A protein and the small-molecule ligand that binds it are described below.
Small molecule (SMILES): CCc1cccc(-c2c(F)cccc2[C@](O)(CCCNC(=O)OC)[C@@H]2CCCN(C(=O)C[C@H](O)CN)C2)c1

Sequence of chain 1.A:
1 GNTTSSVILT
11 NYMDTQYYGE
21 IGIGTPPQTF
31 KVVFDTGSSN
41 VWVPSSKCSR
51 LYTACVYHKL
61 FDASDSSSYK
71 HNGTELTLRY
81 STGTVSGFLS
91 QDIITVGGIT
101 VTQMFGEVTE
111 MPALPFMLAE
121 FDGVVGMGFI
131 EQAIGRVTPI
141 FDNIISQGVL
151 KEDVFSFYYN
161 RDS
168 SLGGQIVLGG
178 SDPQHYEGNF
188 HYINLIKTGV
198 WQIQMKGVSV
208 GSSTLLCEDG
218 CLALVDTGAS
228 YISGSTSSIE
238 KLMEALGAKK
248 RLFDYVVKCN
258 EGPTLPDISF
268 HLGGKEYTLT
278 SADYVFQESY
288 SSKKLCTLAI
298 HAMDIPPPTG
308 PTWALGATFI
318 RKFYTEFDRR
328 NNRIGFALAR

Binding-site contacts:
Ligand atom O34 contacts residue SER81 of chain 1.A at 3.3 Å (h-bond).
Ligand atom C16 contacts residue SER227 of chain 1.A at 3.4 Å.
Ligand atom O24 contacts residue THR224 of chain 1.A at 3.1 Å (h-bond).
Ligand atom C25 contacts residue TYR159 of chain 1.A at 3.5 Å (hydrophobic).
Ligand atom N31 contacts residue 9JD1 of chain 1.F at 3.3 Å (h-bond).
Ligand atom C08 contacts residue PHE121 of chain 1.A at 3.5 Å (hydrophobic).
Ligand atom C18 contacts residue GLY225 of chain 1.A at 3.2 Å.
Ligand atom O17 contacts residue 9JD1 of chain 1.F at 3.5 Å (h-bond).
Ligand atom C39 contacts residue ASP35 of chain 1.A at 2.9 Å.
Ligand atom C01 contacts residue VAL124 of chain 1.A at 3.1 Å (hydrophobic).
Ligand atom C25 contacts residue ALA226 of chain 1.A at 3.5 Å (hydrophobic).
Ligand atom C14 contacts residue 9JD1 of chain 1.F at 3.4 Å.
Ligand atom O38 contacts residue ALA226 of chain 1.A at 3.6 Å.
Ligand atom C32 contacts residue 9JD1 of chain 1.F at 3.3 Å.
Ligand atom C36 contacts residue ASP223 of chain 1.A at 3.4 Å.
Ligand atom C18 contacts residue SER227 of chain 1.A at 3.1 Å.
Ligand atom O23 contacts residue TYR17 of chain 1.A at 2.7 Å (h-bond).
Ligand atom O23 contacts residue GLN16 of chain 1.A at 3.2 Å.
Ligand atom C25 contacts residue THR224 of chain 1.A at 3.0 Å.
Ligand atom O17 contacts residue SER227 of chain 1.A at 2.5 Å (h-bond).
Ligand atom N40 contacts residue ASP35 of chain 1.A at 2.1 Å (salt-bridge).
Ligand atom C19 contacts residue SER227 of chain 1.A at 3.6 Å.
Ligand atom C22 contacts residue THR15 of chain 1.A at 3.5 Å.
Ligand atom C30 contacts residue 9JD1 of chain 1.F at 3.5 Å.
Ligand atom F11 contacts residue PRO115 of chain 1.A at 3.4 Å.
Ligand atom O24 contacts residue GLY225 of chain 1.A at 3.1 Å (h-bond).
Ligand atom C22 contacts residue GLY225 of chain 1.A at 3.3 Å.
Ligand atom O24 contacts residue ALA226 of chain 1.A at 3.4 Å (h-bond).
Ligand atom C39 contacts residue ASP223 of chain 1.A at 3.4 Å.
Ligand atom C06 contacts residue PRO115 of chain 1.A at 3.5 Å (hydrophobic).
Ligand atom O23 contacts residue THR15 of chain 1.A at 3.4 Å (h-bond).
Ligand atom C13 contacts residue 9JD1 of chain 1.F at 3.6 Å.
Ligand atom O38 contacts residue ASP223 of chain 1.A at 2.4 Å (salt-bridge).
Ligand atom C13 contacts residue GLN16 of chain 1.A at 3.2 Å.
Ligand atom C35 contacts residue GLY225 of chain 1.A at 3.5 Å.
Ligand atom O24 contacts residue THR15 of chain 1.A at 3.7 Å.
Ligand atom N21 contacts residue GLY225 of chain 1.A at 2.5 Å (h-bond).
Ligand atom C25 contacts residue TYR17 of chain 1.A at 3.5 Å (hydrophobic).
Ligand atom C05 contacts residue THR82 of chain 1.A at 3.6 Å.
Ligand atom C20 contacts residue GLY225 of chain 1.A at 3.5 Å.